Binding-site contacts:
Ligand atom O5 contacts residue ASN318 of chain 1.B at 3.8 Å.
Ligand atom O5 contacts residue LEU346 of chain 1.B at 4.5 Å.
Ligand atom O7 contacts residue PHE349 of chain 1.B at 3.7 Å.
Ligand atom N2 contacts residue ASP314 of chain 1.B at 2.6 Å (salt-bridge).
Ligand atom C7 contacts residue ASP314 of chain 1.B at 3.6 Å.
Ligand atom C4 contacts residue LEU346 of chain 1.B at 4.2 Å (hydrophobic).
Ligand atom C8 contacts residue VAL342 of chain 1.B at 4.0 Å (hydrophobic).
Ligand atom C8 contacts residue LEU343 of chain 1.B at 3.4 Å (hydrophobic).
Ligand atom C7 contacts residue VAL342 of chain 1.B at 4.2 Å (hydrophobic).
Ligand atom C3 contacts residue LEU346 of chain 1.B at 3.8 Å (hydrophobic).
Ligand atom C8 contacts residue PHE349 of chain 1.B at 4.4 Å (hydrophobic).
Ligand atom N2 contacts residue ASN318 of chain 1.B at 4.2 Å.
Ligand atom C5 contacts residue LEU346 of chain 1.B at 3.9 Å (hydrophobic).
Ligand atom C1 contacts residue ASN318 of chain 1.B at 3.3 Å.
Ligand atom C8 contacts residue ASP314 of chain 1.B at 3.8 Å.
Ligand atom O7 contacts residue LEU343 of chain 1.B at 4.5 Å.
Ligand atom C7 contacts residue LEU346 of chain 1.B at 4.3 Å (hydrophobic).
Ligand atom O7 contacts residue VAL342 of chain 1.B at 3.7 Å.
Ligand atom C1 contacts residue ASP314 of chain 1.B at 3.8 Å.
Ligand atom C8 contacts residue PHE317 of chain 1.B at 4.4 Å (hydrophobic).
Ligand atom O4 contacts residue LEU346 of chain 1.B at 4.1 Å.
Ligand atom O3 contacts residue VAL342 of chain 1.B at 4.0 Å.
Ligand atom C2 contacts residue ASN318 of chain 1.B at 4.0 Å.
Ligand atom C1 contacts residue LEU346 of chain 1.B at 4.3 Å (hydrophobic).
Ligand atom O7 contacts residue LEU346 of chain 1.B at 3.2 Å.
Ligand atom C7 contacts residue PHE349 of chain 1.B at 4.3 Å (hydrophobic).
Ligand atom C2 contacts residue ASP314 of chain 1.B at 3.2 Å.

The small molecule below binds the protein below.
Small molecule (SMILES): CC(=O)N[C@@H]1[C@@H](O)[C@H](O)[C@@H](CO)O[C@H]1O

Sequence of chain 1.B:
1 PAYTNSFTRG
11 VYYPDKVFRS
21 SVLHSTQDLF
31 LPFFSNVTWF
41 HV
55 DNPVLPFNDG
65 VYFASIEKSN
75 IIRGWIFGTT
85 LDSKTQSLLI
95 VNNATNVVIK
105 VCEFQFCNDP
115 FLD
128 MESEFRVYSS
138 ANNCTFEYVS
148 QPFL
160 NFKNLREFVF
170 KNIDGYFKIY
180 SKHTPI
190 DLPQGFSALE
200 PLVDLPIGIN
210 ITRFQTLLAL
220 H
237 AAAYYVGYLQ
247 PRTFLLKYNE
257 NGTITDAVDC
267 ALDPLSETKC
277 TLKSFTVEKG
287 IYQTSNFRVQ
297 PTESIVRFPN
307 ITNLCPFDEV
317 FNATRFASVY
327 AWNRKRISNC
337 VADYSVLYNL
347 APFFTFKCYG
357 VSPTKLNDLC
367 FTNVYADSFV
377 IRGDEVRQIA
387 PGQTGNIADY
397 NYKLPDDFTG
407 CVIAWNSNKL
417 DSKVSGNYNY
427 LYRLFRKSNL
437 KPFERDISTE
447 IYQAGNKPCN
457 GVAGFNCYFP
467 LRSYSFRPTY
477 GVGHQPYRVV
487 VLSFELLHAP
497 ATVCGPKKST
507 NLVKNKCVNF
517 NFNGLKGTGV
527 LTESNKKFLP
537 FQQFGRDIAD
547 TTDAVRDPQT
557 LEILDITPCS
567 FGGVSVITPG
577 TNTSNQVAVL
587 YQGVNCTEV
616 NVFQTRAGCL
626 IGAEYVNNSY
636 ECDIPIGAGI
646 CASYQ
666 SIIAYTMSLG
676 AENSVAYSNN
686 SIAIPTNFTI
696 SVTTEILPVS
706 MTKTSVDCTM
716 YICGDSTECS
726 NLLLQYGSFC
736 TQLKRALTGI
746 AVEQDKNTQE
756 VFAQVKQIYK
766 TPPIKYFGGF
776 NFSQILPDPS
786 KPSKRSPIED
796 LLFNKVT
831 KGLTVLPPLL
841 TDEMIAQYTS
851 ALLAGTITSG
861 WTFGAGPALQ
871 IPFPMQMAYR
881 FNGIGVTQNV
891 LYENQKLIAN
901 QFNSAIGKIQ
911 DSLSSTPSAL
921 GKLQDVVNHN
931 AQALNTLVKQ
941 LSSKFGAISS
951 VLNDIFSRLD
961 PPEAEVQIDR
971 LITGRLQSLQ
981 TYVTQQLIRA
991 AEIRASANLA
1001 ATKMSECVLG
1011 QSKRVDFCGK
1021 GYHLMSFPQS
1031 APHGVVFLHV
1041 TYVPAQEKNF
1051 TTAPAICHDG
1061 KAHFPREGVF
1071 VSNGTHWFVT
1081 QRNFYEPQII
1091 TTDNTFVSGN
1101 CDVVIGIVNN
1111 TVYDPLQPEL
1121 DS